Binding-site contacts:
Ligand atom C4 contacts residue ILE95 of chain 4.A at 4.0 Å (hydrophobic).
Ligand atom C7 contacts residue VAL117 of chain 4.A at 4.3 Å (hydrophobic).
Ligand atom C9 contacts residue TYR192 of chain 4.A at 4.1 Å (hydrophobic).
Ligand atom C3 contacts residue ILE95 of chain 4.A at 4.2 Å (hydrophobic).
Ligand atom OXT contacts residue ASN194 of chain 4.A at 4.3 Å.
Ligand atom O contacts residue VAL113 of chain 4.A at 4.0 Å.
Ligand atom O contacts residue LEU107 of chain 4.A at 4.4 Å.
Ligand atom C4 contacts residue ILE183 of chain 4.A at 4.2 Å (hydrophobic).
Ligand atom C5 contacts residue ILE183 of chain 4.A at 4.4 Å (hydrophobic).
Ligand atom C1 contacts residue ILE183 of chain 4.A at 4.2 Å (hydrophobic).
Ligand atom C2 contacts residue ILE183 of chain 4.A at 4.2 Å (hydrophobic).
Ligand atom OXT contacts residue MET216 of chain 4.A at 4.2 Å.
Ligand atom C5 contacts residue PHE240 of chain 4.A at 4.1 Å (hydrophobic).
Ligand atom C7 contacts residue ILE95 of chain 4.A at 4.3 Å (hydrophobic).
Ligand atom C6 contacts residue TYR192 of chain 4.A at 4.4 Å (hydrophobic).
Ligand atom C9 contacts residue PHE115 of chain 4.A at 4.1 Å (hydrophobic).
Ligand atom N contacts residue TYR146 of chain 4.A at 4.1 Å.
Ligand atom C6 contacts residue ILE95 of chain 4.A at 4.1 Å (hydrophobic).
Ligand atom O contacts residue TYR192 of chain 4.A at 3.9 Å.
Ligand atom C7 contacts residue TYR192 of chain 4.A at 4.4 Å (hydrophobic).
Ligand atom C2 contacts residue TYR146 of chain 4.A at 3.9 Å (hydrophobic).
Ligand atom C2 contacts residue ILE95 of chain 4.A at 3.8 Å (hydrophobic).
Ligand atom C8 contacts residue MET216 of chain 4.A at 3.9 Å (hydrophobic).
Ligand atom C1 contacts residue ILE219 of chain 4.A at 4.1 Å (hydrophobic).
Ligand atom C3 contacts residue ILE183 of chain 4.A at 3.7 Å (hydrophobic).
Ligand atom C contacts residue TYR210 of chain 4.A at 4.1 Å (hydrophobic).
Ligand atom C10 contacts residue TYR192 of chain 4.A at 4.3 Å (hydrophobic).
Ligand atom N contacts residue ILE219 of chain 4.A at 4.0 Å.
Ligand atom OXT contacts residue TYR210 of chain 4.A at 3.0 Å (h-bond).
Ligand atom C contacts residue TYR192 of chain 4.A at 4.2 Å (hydrophobic).
Ligand atom C contacts residue ASN194 of chain 4.A at 4.0 Å.
Ligand atom N contacts residue MET181 of chain 4.A at 3.9 Å.
Ligand atom C7 contacts residue PHE240 of chain 4.A at 3.9 Å (hydrophobic).
Ligand atom O contacts residue ASN194 of chain 4.A at 3.0 Å (h-bond).
Ligand atom C1 contacts residue VAL119 of chain 4.A at 4.2 Å (hydrophobic).
Ligand atom C5 contacts residue ILE95 of chain 4.A at 3.8 Å (hydrophobic).
Ligand atom C8 contacts residue TYR192 of chain 4.A at 3.6 Å (hydrophobic).
Ligand atom C10 contacts residue MET216 of chain 4.A at 3.6 Å (hydrophobic).
Ligand atom C9 contacts residue PHE240 of chain 4.A at 4.1 Å (hydrophobic).
Ligand atom CA2 contacts residue PHE115 of chain 4.A at 4.3 Å (hydrophobic).

Sequence of chain 4.A:
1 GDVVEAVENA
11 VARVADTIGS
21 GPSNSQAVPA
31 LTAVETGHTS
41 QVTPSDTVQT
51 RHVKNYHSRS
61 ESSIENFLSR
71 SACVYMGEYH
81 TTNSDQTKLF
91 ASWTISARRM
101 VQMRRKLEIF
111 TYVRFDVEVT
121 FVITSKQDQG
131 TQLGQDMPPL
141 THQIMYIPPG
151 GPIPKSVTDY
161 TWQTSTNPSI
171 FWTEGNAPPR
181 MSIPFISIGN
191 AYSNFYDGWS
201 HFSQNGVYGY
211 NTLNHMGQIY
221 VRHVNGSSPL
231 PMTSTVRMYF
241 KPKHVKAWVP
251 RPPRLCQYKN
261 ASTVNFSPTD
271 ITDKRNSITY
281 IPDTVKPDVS

This small molecule binds to this protein.
Small molecule (SMILES): NCCCCCCCCCCCC(=O)O